This small molecule binds to this protein.
Small molecule (SMILES): CC(=O)N[C@@H]1[C@@H](O)[C@H](O)[C@@H](CO)O[C@H]1O

Sequence of chain 2.A:
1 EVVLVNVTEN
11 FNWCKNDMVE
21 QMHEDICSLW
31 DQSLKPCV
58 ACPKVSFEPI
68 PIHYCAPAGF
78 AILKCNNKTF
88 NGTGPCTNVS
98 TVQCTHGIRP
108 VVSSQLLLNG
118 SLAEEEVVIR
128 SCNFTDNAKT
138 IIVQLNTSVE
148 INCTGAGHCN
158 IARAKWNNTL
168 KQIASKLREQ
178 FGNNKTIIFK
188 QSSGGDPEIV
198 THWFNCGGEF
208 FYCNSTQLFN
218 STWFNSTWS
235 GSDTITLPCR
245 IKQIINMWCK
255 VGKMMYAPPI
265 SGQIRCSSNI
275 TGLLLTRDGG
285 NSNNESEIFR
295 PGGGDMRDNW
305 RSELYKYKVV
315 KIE

Binding-site contacts:
Ligand atom O5 contacts residue ASN211 of chain 2.A at 2.4 Å (h-bond).
Ligand atom C1 contacts residue ASN211 of chain 2.A at 1.5 Å.
Ligand atom O6 contacts residue VAL197 of chain 2.A at 4.1 Å.
Ligand atom O7 contacts residue THR213 of chain 2.A at 3.9 Å.
Ligand atom C8 contacts residue PRO242 of chain 2.A at 3.9 Å (hydrophobic).
Ligand atom O5 contacts residue THR213 of chain 2.A at 3.2 Å (h-bond).
Ligand atom C8 contacts residue ASN211 of chain 2.A at 4.5 Å.
Ligand atom C4 contacts residue ASN211 of chain 2.A at 4.2 Å.
Ligand atom C7 contacts residue ASN211 of chain 2.A at 3.4 Å.
Ligand atom O7 contacts residue GLN214 of chain 2.A at 3.7 Å.
Ligand atom C7 contacts residue PRO242 of chain 2.A at 4.2 Å (hydrophobic).
Ligand atom O4 contacts residue GLN188 of chain 2.A at 4.4 Å.
Ligand atom O6 contacts residue GLN188 of chain 2.A at 4.3 Å.
Ligand atom C6 contacts residue THR213 of chain 2.A at 4.2 Å.
Ligand atom C5 contacts residue ASN211 of chain 2.A at 3.6 Å.
Ligand atom O7 contacts residue PRO242 of chain 2.A at 4.4 Å.
Ligand atom O6 contacts residue THR213 of chain 2.A at 4.4 Å.
Ligand atom C3 contacts residue THR213 of chain 2.A at 4.0 Å.
Ligand atom O3 contacts residue NAG1 of chain 2.M at 3.7 Å.
Ligand atom O7 contacts residue ASN211 of chain 2.A at 3.4 Å (h-bond).
Ligand atom O3 contacts residue THR213 of chain 2.A at 4.0 Å.
Ligand atom C6 contacts residue GLN188 of chain 2.A at 3.7 Å.
Ligand atom C2 contacts residue THR213 of chain 2.A at 3.5 Å.
Ligand atom N2 contacts residue ASN211 of chain 2.A at 2.8 Å (h-bond).
Ligand atom C1 contacts residue THR213 of chain 2.A at 3.9 Å.
Ligand atom C3 contacts residue ASN211 of chain 2.A at 3.8 Å.
Ligand atom C4 contacts residue THR213 of chain 2.A at 3.5 Å.
Ligand atom C5 contacts residue THR213 of chain 2.A at 3.8 Å.
Ligand atom C2 contacts residue ASN211 of chain 2.A at 2.5 Å.